Binding-site contacts:
Ligand atom O3 contacts residue TRP97 of chain 51.F at 2.5 Å (h-bond).
Ligand atom O3 contacts residue PRO95 of chain 51.F at 4.4 Å.
Ligand atom O5 contacts residue ASN269 of chain 51.F at 2.4 Å (h-bond).
Ligand atom C1 contacts residue ASN269 of chain 51.F at 1.4 Å.
Ligand atom N2 contacts residue ASN269 of chain 51.F at 2.8 Å (h-bond).
Ligand atom C5 contacts residue ASN269 of chain 51.F at 3.0 Å.
Ligand atom C2 contacts residue ASN269 of chain 51.F at 2.5 Å.
Ligand atom C2 contacts residue TRP97 of chain 51.F at 3.1 Å (hydrophobic).
Ligand atom C7 contacts residue ASN269 of chain 51.F at 3.5 Å.
Ligand atom O4 contacts residue TRP97 of chain 51.F at 3.8 Å.
Ligand atom O7 contacts residue ASN269 of chain 51.F at 3.4 Å (h-bond).
Ligand atom C6 contacts residue ASN269 of chain 51.F at 4.3 Å.
Ligand atom O3 contacts residue ASN269 of chain 51.F at 4.4 Å.
Ligand atom C3 contacts residue TRP97 of chain 51.F at 2.7 Å (hydrophobic).
Ligand atom C1 contacts residue TRP97 of chain 51.F at 4.2 Å (hydrophobic).
Ligand atom C3 contacts residue ASN269 of chain 51.F at 3.1 Å.
Ligand atom O7 contacts residue TRP97 of chain 51.F at 3.8 Å.
Ligand atom C8 contacts residue TRP97 of chain 51.F at 4.0 Å (hydrophobic).
Ligand atom C7 contacts residue TRP97 of chain 51.F at 3.3 Å (hydrophobic).
Ligand atom C8 contacts residue PRO99 of chain 51.F at 3.9 Å (hydrophobic).
Ligand atom N2 contacts residue TRP97 of chain 51.F at 2.4 Å (h-bond).
Ligand atom C4 contacts residue ASN269 of chain 51.F at 3.7 Å.
Ligand atom C4 contacts residue TRP97 of chain 51.F at 4.1 Å (hydrophobic).

A small-molecule ligand and the protein it binds are described below.
Small molecule (SMILES): CC(=O)N[C@@H]1[C@@H](O)[C@H](O)[C@@H](CO)O[C@H]1O

Sequence of chain 51.F:
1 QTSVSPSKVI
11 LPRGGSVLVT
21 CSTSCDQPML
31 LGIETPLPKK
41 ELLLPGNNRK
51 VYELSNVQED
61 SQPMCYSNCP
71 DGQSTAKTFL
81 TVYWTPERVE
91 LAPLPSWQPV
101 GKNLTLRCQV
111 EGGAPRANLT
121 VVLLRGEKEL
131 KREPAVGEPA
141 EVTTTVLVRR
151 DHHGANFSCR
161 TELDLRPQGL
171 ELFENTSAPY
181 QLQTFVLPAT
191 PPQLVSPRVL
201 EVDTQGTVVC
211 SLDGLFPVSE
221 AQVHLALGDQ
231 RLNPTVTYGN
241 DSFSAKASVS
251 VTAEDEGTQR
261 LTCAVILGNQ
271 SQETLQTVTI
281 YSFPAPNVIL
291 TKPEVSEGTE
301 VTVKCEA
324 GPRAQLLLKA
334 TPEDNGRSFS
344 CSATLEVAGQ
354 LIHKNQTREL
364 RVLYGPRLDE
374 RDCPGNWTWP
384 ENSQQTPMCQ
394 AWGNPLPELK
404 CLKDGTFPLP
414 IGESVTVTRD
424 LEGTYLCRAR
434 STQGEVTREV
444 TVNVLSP